Sequence of chain 1.A:
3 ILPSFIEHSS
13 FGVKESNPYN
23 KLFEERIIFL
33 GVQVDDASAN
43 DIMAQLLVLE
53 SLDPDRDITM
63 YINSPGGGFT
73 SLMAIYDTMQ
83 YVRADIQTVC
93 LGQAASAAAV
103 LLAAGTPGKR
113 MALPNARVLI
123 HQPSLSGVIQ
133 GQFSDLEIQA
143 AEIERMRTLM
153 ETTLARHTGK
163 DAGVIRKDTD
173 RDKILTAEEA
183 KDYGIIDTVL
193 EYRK

The small molecule below binds the protein below.
Small molecule (SMILES): CC(C)C[C@H](N)C(=O)O

Binding-site contacts:
Ligand atom CA contacts residue LEU127 of chain 1.A at 4.3 Å (hydrophobic).
Ligand atom CG contacts residue S0R1 of chain 1.O at 3.6 Å.
Ligand atom CB contacts residue LEU127 of chain 1.A at 4.2 Å (hydrophobic).
Ligand atom CD2 contacts residue PHE71 of chain 1.A at 3.9 Å (hydrophobic).
Ligand atom O contacts residue S0R1 of chain 1.O at 3.4 Å.
Ligand atom OXT contacts residue S0R1 of chain 1.O at 4.3 Å.
Ligand atom CB contacts residue S0R1 of chain 1.O at 3.5 Å.
Ligand atom CG contacts residue SER126 of chain 1.A at 3.1 Å.
Ligand atom CG contacts residue PRO125 of chain 1.A at 4.0 Å (hydrophobic).
Ligand atom CD2 contacts residue PRO125 of chain 1.A at 4.0 Å (hydrophobic).
Ligand atom O contacts residue LEU127 of chain 1.A at 3.1 Å.
Ligand atom CD1 contacts residue ILE145 of chain 1.A at 3.4 Å (hydrophobic).
Ligand atom CA contacts residue S0R1 of chain 1.O at 2.4 Å.
Ligand atom C contacts residue S0R1 of chain 1.O at 3.2 Å.
Ligand atom CB contacts residue SER126 of chain 1.A at 3.4 Å.
Ligand atom OXT contacts residue LEU127 of chain 1.A at 3.3 Å.
Ligand atom CD2 contacts residue S0R1 of chain 1.O at 3.8 Å.
Ligand atom O contacts residue SER128 of chain 1.A at 4.3 Å.
Ligand atom O contacts residue SER126 of chain 1.A at 3.9 Å.
Ligand atom CA contacts residue SER126 of chain 1.A at 3.6 Å.
Ligand atom CD2 contacts residue SER126 of chain 1.A at 4.4 Å.
Ligand atom CD2 contacts residue MET148 of chain 1.A at 3.7 Å (hydrophobic).
Ligand atom C contacts residue SER126 of chain 1.A at 4.1 Å.
Ligand atom N contacts residue SER126 of chain 1.A at 2.8 Å (h-bond).
Ligand atom CD1 contacts residue PRO125 of chain 1.A at 3.6 Å (hydrophobic).
Ligand atom N contacts residue S0R1 of chain 1.O at 1.3 Å.
Ligand atom C contacts residue LEU127 of chain 1.A at 3.3 Å (hydrophobic).
Ligand atom CD1 contacts residue SER126 of chain 1.A at 3.4 Å.